Sequence of chain 1.B:
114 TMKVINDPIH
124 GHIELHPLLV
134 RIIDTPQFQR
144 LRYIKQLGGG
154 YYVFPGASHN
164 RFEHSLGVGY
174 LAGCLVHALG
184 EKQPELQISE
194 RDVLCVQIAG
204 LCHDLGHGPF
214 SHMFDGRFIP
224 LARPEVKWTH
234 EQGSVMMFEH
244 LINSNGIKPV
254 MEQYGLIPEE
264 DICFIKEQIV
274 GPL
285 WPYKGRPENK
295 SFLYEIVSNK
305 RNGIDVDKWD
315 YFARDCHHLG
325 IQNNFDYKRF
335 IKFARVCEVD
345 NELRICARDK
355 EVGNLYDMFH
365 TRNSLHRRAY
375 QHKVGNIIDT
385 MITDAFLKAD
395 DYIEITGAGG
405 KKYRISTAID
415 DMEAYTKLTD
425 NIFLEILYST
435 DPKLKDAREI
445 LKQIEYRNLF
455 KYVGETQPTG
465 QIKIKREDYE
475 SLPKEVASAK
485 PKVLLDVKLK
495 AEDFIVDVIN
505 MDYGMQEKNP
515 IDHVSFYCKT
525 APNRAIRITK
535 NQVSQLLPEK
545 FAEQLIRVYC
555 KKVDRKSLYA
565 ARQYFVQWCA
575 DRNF

Sequence of chain 1.C:
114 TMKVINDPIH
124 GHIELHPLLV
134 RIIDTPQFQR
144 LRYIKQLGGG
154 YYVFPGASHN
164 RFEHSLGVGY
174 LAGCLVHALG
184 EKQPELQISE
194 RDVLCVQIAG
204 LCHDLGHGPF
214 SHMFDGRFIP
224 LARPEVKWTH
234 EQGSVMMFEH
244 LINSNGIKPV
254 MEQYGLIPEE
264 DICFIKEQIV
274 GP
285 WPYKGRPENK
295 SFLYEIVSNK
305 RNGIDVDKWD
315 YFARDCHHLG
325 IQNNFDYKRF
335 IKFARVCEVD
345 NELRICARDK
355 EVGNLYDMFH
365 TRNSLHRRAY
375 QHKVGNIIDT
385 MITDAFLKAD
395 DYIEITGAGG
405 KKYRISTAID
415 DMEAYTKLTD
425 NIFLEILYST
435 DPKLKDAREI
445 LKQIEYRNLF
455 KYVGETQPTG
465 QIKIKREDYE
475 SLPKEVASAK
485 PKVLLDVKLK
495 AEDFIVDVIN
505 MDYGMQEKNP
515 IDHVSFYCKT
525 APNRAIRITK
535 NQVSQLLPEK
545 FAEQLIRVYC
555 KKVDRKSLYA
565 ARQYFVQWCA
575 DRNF

This protein binds this small molecule.
Small molecule (SMILES): Nc1ncnc2c1ncn2[C@H]1C[C@H](O)[C@@H](CO[P](=O)(O)O[P](=O)(O)OP(=O)(O)O)O1

Sequence of chain 1.D:
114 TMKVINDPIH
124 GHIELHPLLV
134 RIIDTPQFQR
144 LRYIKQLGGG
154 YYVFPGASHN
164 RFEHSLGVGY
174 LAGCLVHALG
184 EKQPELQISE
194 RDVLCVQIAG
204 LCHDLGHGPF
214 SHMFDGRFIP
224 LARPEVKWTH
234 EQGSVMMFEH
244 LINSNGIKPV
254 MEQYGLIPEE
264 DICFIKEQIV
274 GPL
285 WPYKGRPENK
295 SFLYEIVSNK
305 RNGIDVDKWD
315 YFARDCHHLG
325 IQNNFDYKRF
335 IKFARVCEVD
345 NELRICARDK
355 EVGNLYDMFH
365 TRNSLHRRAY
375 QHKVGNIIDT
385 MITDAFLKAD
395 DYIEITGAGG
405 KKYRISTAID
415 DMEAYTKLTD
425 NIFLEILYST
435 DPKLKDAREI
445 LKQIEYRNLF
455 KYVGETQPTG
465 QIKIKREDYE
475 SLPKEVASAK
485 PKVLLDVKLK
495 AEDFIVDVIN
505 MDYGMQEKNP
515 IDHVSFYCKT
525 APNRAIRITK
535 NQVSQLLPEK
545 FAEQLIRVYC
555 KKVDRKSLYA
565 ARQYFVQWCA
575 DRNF

Binding-site contacts:
Ligand atom O1A contacts residue ARG333 of chain 1.B at 3.2 Å (salt-bridge).
Ligand atom O3A contacts residue GTP1 of chain 1.T at 3.4 Å (h-bond).
Ligand atom O2A contacts residue HIS376 of chain 1.D at 3.2 Å (h-bond).
Ligand atom O1G contacts residue LYS523 of chain 1.B at 3.8 Å.
Ligand atom N6 contacts residue ARG372 of chain 1.D at 3.2 Å.
Ligand atom C2' contacts residue PHE157 of chain 1.D at 3.7 Å (hydrophobic).
Ligand atom C2' contacts residue VAL156 of chain 1.D at 3.7 Å (hydrophobic).
Ligand atom O2G contacts residue LYS354 of chain 1.B at 3.7 Å.
Ligand atom N3 contacts residue ASN119 of chain 1.C at 3.4 Å (h-bond).
Ligand atom O4' contacts residue ARG333 of chain 1.B at 3.6 Å (salt-bridge).
Ligand atom O2G contacts residue ARG352 of chain 1.B at 3.2 Å (salt-bridge).
Ligand atom C4' contacts residue GTP1 of chain 1.T at 3.6 Å.
Ligand atom C6 contacts residue ARG333 of chain 1.B at 3.8 Å.
Ligand atom O2B contacts residue HIS376 of chain 1.D at 3.1 Å.
Ligand atom C5' contacts residue VAL117 of chain 1.C at 3.3 Å (hydrophobic).
Ligand atom O3G contacts residue LYS523 of chain 1.B at 2.8 Å (salt-bridge).
Ligand atom O1B contacts residue MG1 of chain 1.W at 2.6 Å.
Ligand atom C3' contacts residue GTP1 of chain 1.T at 3.8 Å.
Ligand atom C4' contacts residue VAL117 of chain 1.C at 3.4 Å (hydrophobic).
Ligand atom C4 contacts residue ARG333 of chain 1.B at 3.6 Å.
Ligand atom N9 contacts residue PHE157 of chain 1.D at 3.8 Å.
Ligand atom C5' contacts residue GTP1 of chain 1.T at 3.4 Å.
Ligand atom O3G contacts residue GTP1 of chain 1.T at 3.8 Å.
Ligand atom O1A contacts residue LYS354 of chain 1.B at 3.2 Å (salt-bridge).
Ligand atom O2B contacts residue GTP1 of chain 1.T at 3.6 Å (h-bond).
Ligand atom O1B contacts residue GTP1 of chain 1.T at 2.8 Å (h-bond).
Ligand atom C5 contacts residue ARG333 of chain 1.B at 3.6 Å.
Ligand atom C1' contacts residue PHE157 of chain 1.D at 3.8 Å (hydrophobic).
Ligand atom PB contacts residue GTP1 of chain 1.T at 3.6 Å.
Ligand atom O3G contacts residue MG1 of chain 1.W at 2.6 Å.
Ligand atom O3' contacts residue VAL156 of chain 1.D at 2.8 Å (h-bond).
Ligand atom N7 contacts residue ARG333 of chain 1.B at 3.3 Å (salt-bridge).
Ligand atom C1' contacts residue ASN119 of chain 1.C at 3.8 Å.
Ligand atom N3 contacts residue ARG333 of chain 1.B at 3.8 Å.
Ligand atom N9 contacts residue ARG333 of chain 1.B at 3.8 Å.
Ligand atom PG contacts residue LYS523 of chain 1.B at 3.7 Å.
Ligand atom O1G contacts residue ARG352 of chain 1.B at 3.2 Å (salt-bridge).
Ligand atom O3' contacts residue ASN119 of chain 1.C at 3.3 Å (h-bond).
Ligand atom C3' contacts residue VAL156 of chain 1.D at 3.3 Å (hydrophobic).
Ligand atom C8 contacts residue ARG333 of chain 1.B at 3.6 Å.